Binding-site contacts:
Ligand atom O3 contacts residue TRP238 of chain 1.A at 4.5 Å.
Ligand atom O5 contacts residue HIS171 of chain 1.A at 3.0 Å (h-bond).
Ligand atom C4 contacts residue GLU241 of chain 1.A at 3.5 Å.
Ligand atom C3 contacts residue HIS171 of chain 1.A at 4.3 Å.
Ligand atom O5 contacts residue PHE174 of chain 1.A at 4.1 Å.
Ligand atom O4 contacts residue GLU241 of chain 1.A at 2.8 Å (salt-bridge).
Ligand atom O4 contacts residue MET204 of chain 1.A at 3.9 Å.
Ligand atom C6 contacts residue GLU241 of chain 1.A at 3.5 Å.
Ligand atom C5 contacts residue HIS171 of chain 1.A at 3.7 Å.
Ligand atom O6 contacts residue PHE174 of chain 1.A at 3.4 Å.
Ligand atom O1 contacts residue HIS171 of chain 1.A at 3.7 Å.
Ligand atom C3 contacts residue TRP238 of chain 1.A at 3.8 Å (hydrophobic).
Ligand atom C4 contacts residue TRP238 of chain 1.A at 3.6 Å (hydrophobic).
Ligand atom C1 contacts residue HIS171 of chain 1.A at 3.8 Å.
Ligand atom C2 contacts residue HIS171 of chain 1.A at 3.8 Å.
Ligand atom C6 contacts residue PHE174 of chain 1.A at 4.2 Å (hydrophobic).
Ligand atom O1 contacts residue SER173 of chain 1.A at 3.9 Å.
Ligand atom O6 contacts residue THR183 of chain 1.A at 2.7 Å (h-bond).
Ligand atom O6 contacts residue TYR202 of chain 1.A at 4.2 Å.
Ligand atom O4 contacts residue HIS171 of chain 1.A at 2.7 Å (h-bond).
Ligand atom C6 contacts residue THR183 of chain 1.A at 3.2 Å.
Ligand atom C6 contacts residue HIS171 of chain 1.A at 3.9 Å.
Ligand atom C2 contacts residue MET204 of chain 1.A at 4.3 Å (hydrophobic).
Ligand atom C4 contacts residue HIS171 of chain 1.A at 3.6 Å.
Ligand atom C5 contacts residue GLU241 of chain 1.A at 4.1 Å.
Ligand atom O6 contacts residue TRP238 of chain 1.A at 3.5 Å (h-bond).
Ligand atom O3 contacts residue MET204 of chain 1.A at 3.8 Å.
Ligand atom C5 contacts residue TRP238 of chain 1.A at 3.7 Å (hydrophobic).
Ligand atom C6 contacts residue TYR202 of chain 1.A at 3.6 Å (hydrophobic).
Ligand atom C6 contacts residue TRP238 of chain 1.A at 3.5 Å (hydrophobic).

Sequence of chain 1.A:
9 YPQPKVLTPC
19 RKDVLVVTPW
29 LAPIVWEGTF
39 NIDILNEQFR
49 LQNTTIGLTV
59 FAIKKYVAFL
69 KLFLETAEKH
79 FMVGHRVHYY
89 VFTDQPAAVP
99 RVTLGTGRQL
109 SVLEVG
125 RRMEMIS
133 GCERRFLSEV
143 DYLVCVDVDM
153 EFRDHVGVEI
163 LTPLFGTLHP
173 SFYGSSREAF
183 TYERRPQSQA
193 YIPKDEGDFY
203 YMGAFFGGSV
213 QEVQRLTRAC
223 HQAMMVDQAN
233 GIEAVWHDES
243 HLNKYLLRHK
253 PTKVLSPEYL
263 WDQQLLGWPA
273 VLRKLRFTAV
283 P

A small-molecule ligand and the protein it binds are described below.
Small molecule (SMILES): OC[C@H]1O[C@@H](O)[C@H](O)[C@@H](O)[C@H]1O